Sequence of chain 1.A:
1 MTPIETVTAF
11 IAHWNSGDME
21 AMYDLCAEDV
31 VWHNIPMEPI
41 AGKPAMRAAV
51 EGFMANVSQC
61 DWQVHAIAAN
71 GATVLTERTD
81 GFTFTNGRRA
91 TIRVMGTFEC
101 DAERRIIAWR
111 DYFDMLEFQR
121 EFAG

Binding-site contacts:
Ligand atom N contacts residue TRP109 of chain 1.A at 4.0 Å.
Ligand atom C4 contacts residue MET54 of chain 1.A at 4.2 Å (hydrophobic).
Ligand atom C5 contacts residue MET54 of chain 1.A at 3.8 Å (hydrophobic).
Ligand atom N contacts residue ASP80 of chain 1.A at 3.2 Å (salt-bridge).
Ligand atom C5 contacts residue PHE118 of chain 1.A at 4.2 Å (hydrophobic).
Ligand atom C4 contacts residue PHE82 of chain 1.A at 4.1 Å (hydrophobic).
Ligand atom C5 contacts residue PHE82 of chain 1.A at 3.8 Å (hydrophobic).
Ligand atom C1 contacts residue TRP62 of chain 1.A at 3.9 Å (hydrophobic).
Ligand atom C4 contacts residue TRP32 of chain 1.A at 4.4 Å (hydrophobic).
Ligand atom O contacts residue PHE82 of chain 1.A at 3.3 Å.
Ligand atom C3 contacts residue TRP32 of chain 1.A at 4.0 Å (hydrophobic).
Ligand atom N contacts residue ASP111 of chain 1.A at 3.5 Å (salt-bridge).
Ligand atom C5A contacts residue PHE113 of chain 1.A at 3.6 Å (hydrophobic).
Ligand atom C5A contacts residue ASP80 of chain 1.A at 4.2 Å.
Ligand atom C4A contacts residue PHE118 of chain 1.A at 3.8 Å (hydrophobic).
Ligand atom N contacts residue ARG78 of chain 1.A at 3.9 Å.
Ligand atom C5 contacts residue PHE53 of chain 1.A at 4.0 Å (hydrophobic).
Ligand atom C1 contacts residue ASP111 of chain 1.A at 4.2 Å.
Ligand atom O contacts residue TRP62 of chain 1.A at 3.7 Å.
Ligand atom C5A contacts residue VAL94 of chain 1.A at 3.8 Å (hydrophobic).
Ligand atom N contacts residue TRP62 of chain 1.A at 3.2 Å.
Ligand atom C5 contacts residue PHE122 of chain 1.A at 3.6 Å (hydrophobic).
Ligand atom C5A contacts residue ASP111 of chain 1.A at 4.2 Å.
Ligand atom C2 contacts residue ASN34 of chain 1.A at 4.1 Å.
Ligand atom C4A contacts residue ILE92 of chain 1.A at 4.4 Å (hydrophobic).
Ligand atom C1 contacts residue ASP80 of chain 1.A at 3.2 Å.
Ligand atom C5A contacts residue ILE92 of chain 1.A at 4.4 Å (hydrophobic).
Ligand atom C1 contacts residue PHE82 of chain 1.A at 4.1 Å (hydrophobic).
Ligand atom O contacts residue ASP80 of chain 1.A at 2.6 Å (salt-bridge).
Ligand atom C4 contacts residue TRP62 of chain 1.A at 4.3 Å (hydrophobic).
Ligand atom C3A contacts residue PHE118 of chain 1.A at 3.6 Å (hydrophobic).
Ligand atom C3A contacts residue PHE82 of chain 1.A at 4.5 Å (hydrophobic).
Ligand atom C4A contacts residue PHE113 of chain 1.A at 3.8 Å (hydrophobic).
Ligand atom C3 contacts residue ASN34 of chain 1.A at 4.3 Å.

A small-molecule ligand and the protein it binds are described below.
Small molecule (SMILES): CCCC(CCC)C(N)=O